Binding-site contacts:
Ligand atom C16 contacts residue PHE140 of chain 1.A at 3.2 Å (hydrophobic).
Ligand atom CL contacts residue HIS41 of chain 1.A at 3.8 Å.
Ligand atom C17 contacts residue LEU141 of chain 1.A at 3.5 Å (hydrophobic).
Ligand atom C10 contacts residue MET165 of chain 1.A at 3.8 Å (hydrophobic).
Ligand atom C2 contacts residue ARG188 of chain 1.A at 3.7 Å.
Ligand atom CL contacts residue ASP187 of chain 1.A at 3.2 Å.
Ligand atom F1 contacts residue GLN189 of chain 1.A at 3.5 Å.
Ligand atom C contacts residue THR190 of chain 1.A at 3.3 Å.
Ligand atom N contacts residue CYS145 of chain 1.A at 3.8 Å.
Ligand atom C3 contacts residue GLN189 of chain 1.A at 3.8 Å.
Ligand atom C17 contacts residue ASN142 of chain 1.A at 3.7 Å.
Ligand atom C3 contacts residue ARG188 of chain 1.A at 3.3 Å.
Ligand atom C5 contacts residue GLN189 of chain 1.A at 3.7 Å.
Ligand atom C8 contacts residue ARG188 of chain 1.A at 3.8 Å.
Ligand atom O contacts residue MET165 of chain 1.A at 3.2 Å.
Ligand atom O contacts residue GLU166 of chain 1.A at 2.9 Å (salt-bridge).
Ligand atom C16 contacts residue GLU166 of chain 1.A at 3.4 Å.
Ligand atom N1 contacts residue HIS163 of chain 1.A at 2.8 Å (h-bond).
Ligand atom C17 contacts residue PHE140 of chain 1.A at 3.7 Å (hydrophobic).
Ligand atom C15 contacts residue HIS163 of chain 1.A at 3.3 Å.
Ligand atom CL contacts residue ARG188 of chain 1.A at 3.6 Å.
Ligand atom F contacts residue GLN189 of chain 1.A at 3.7 Å.
Ligand atom C15 contacts residue GLU166 of chain 1.A at 3.8 Å.
Ligand atom N1 contacts residue SER144 of chain 1.A at 3.7 Å.
Ligand atom C contacts residue PRO168 of chain 1.A at 3.6 Å (hydrophobic).
Ligand atom C19 contacts residue ASN142 of chain 1.A at 3.8 Å.
Ligand atom C16 contacts residue LEU141 of chain 1.A at 3.8 Å (hydrophobic).
Ligand atom C11 contacts residue MET165 of chain 1.A at 3.8 Å (hydrophobic).
Ligand atom C9 contacts residue MET49 of chain 1.A at 3.3 Å (hydrophobic).
Ligand atom C2 contacts residue THR190 of chain 1.A at 3.4 Å.
Ligand atom C9 contacts residue MET165 of chain 1.A at 3.8 Å (hydrophobic).
Ligand atom C15 contacts residue CYS145 of chain 1.A at 3.8 Å (hydrophobic).
Ligand atom N1 contacts residue GLU166 of chain 1.A at 3.7 Å.
Ligand atom N1 contacts residue PHE140 of chain 1.A at 3.7 Å.
Ligand atom C8 contacts residue MET165 of chain 1.A at 3.5 Å (hydrophobic).
Ligand atom C1 contacts residue THR190 of chain 1.A at 3.8 Å.
Ligand atom C6 contacts residue GLN189 of chain 1.A at 3.5 Å.
Ligand atom C10 contacts residue MET49 of chain 1.A at 3.8 Å (hydrophobic).
Ligand atom C17 contacts residue GLU166 of chain 1.A at 3.8 Å.
Ligand atom CL contacts residue MET49 of chain 1.A at 2.9 Å.

Sequence of chain 1.A:
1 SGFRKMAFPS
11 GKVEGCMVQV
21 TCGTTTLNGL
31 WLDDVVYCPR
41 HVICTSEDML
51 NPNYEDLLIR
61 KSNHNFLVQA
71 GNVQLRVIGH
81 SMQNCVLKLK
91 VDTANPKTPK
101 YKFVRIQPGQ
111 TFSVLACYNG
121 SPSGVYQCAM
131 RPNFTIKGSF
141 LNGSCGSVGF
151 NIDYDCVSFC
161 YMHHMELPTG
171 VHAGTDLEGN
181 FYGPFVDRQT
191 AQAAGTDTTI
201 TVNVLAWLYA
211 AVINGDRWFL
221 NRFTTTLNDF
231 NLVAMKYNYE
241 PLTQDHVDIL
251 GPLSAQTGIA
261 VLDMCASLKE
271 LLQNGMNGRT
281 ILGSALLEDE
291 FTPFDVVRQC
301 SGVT

The protein below binds the small molecule below.
Small molecule (SMILES): Cc1ccncc1NC(=O)Cc1cc(Cl)cc(-c2ccc(C)c(F)c2F)c1